This protein binds this small molecule.
Small molecule (SMILES): O=C(Nc1ccc2c(c1)CNCC2)c1ccc(F)cc1

Binding-site contacts:
Ligand atom O9 contacts residue TYR108 of chain 1.A at 3.6 Å.
Ligand atom C3 contacts residue CYS90 of chain 1.A at 3.8 Å (hydrophobic).
Ligand atom C14 contacts residue PRO110 of chain 1.A at 3.8 Å (hydrophobic).
Ligand atom F1 contacts residue ILE169 of chain 1.A at 3.4 Å.
Ligand atom C13 contacts residue LEU47 of chain 1.A at 3.7 Å (hydrophobic).
Ligand atom C12 contacts residue LEU47 of chain 1.A at 3.7 Å (hydrophobic).
Ligand atom C22 contacts residue CYS109 of chain 1.A at 3.5 Å (hydrophobic).
Ligand atom C13 contacts residue PRO110 of chain 1.A at 3.8 Å (hydrophobic).
Ligand atom C12 contacts residue CYS109 of chain 1.A at 3.6 Å (hydrophobic).
Ligand atom C11 contacts residue ILE37 of chain 1.A at 3.6 Å (hydrophobic).
Ligand atom C5 contacts residue ALA58 of chain 1.A at 3.6 Å (hydrophobic).
Ligand atom C12 contacts residue TYR108 of chain 1.A at 3.6 Å (hydrophobic).
Ligand atom C3 contacts residue GLU107 of chain 1.A at 3.8 Å.
Ligand atom F1 contacts residue LEU159 of chain 1.A at 4.0 Å.
Ligand atom C11 contacts residue CYS109 of chain 1.A at 3.2 Å (hydrophobic).
Ligand atom C8 contacts residue ILE37 of chain 1.A at 3.8 Å (hydrophobic).
Ligand atom C16 contacts residue PRO110 of chain 1.A at 3.7 Å (hydrophobic).
Ligand atom C8 contacts residue ALA58 of chain 1.A at 3.9 Å (hydrophobic).
Ligand atom C7 contacts residue LEU159 of chain 1.A at 3.8 Å (hydrophobic).
Ligand atom C21 contacts residue PRO110 of chain 1.A at 3.7 Å (hydrophobic).
Ligand atom O9 contacts residue GLU107 of chain 1.A at 4.0 Å.
Ligand atom C15 contacts residue PRO110 of chain 1.A at 4.0 Å (hydrophobic).
Ligand atom C6 contacts residue VAL45 of chain 1.A at 3.7 Å (hydrophobic).
Ligand atom C22 contacts residue ILE37 of chain 1.A at 4.0 Å (hydrophobic).
Ligand atom C8 contacts residue CYS109 of chain 1.A at 3.5 Å (hydrophobic).
Ligand atom F1 contacts residue LYS60 of chain 1.A at 3.5 Å.
Ligand atom C20 contacts residue PRO110 of chain 1.A at 3.8 Å (hydrophobic).
Ligand atom N10 contacts residue CYS109 of chain 1.A at 3.4 Å (h-bond).
Ligand atom F1 contacts residue LEU106 of chain 1.A at 3.9 Å.
Ligand atom C13 contacts residue TYR108 of chain 1.A at 3.4 Å (hydrophobic).
Ligand atom O9 contacts residue ALA58 of chain 1.A at 3.5 Å.
Ligand atom C2 contacts residue LEU159 of chain 1.A at 3.6 Å (hydrophobic).
Ligand atom O9 contacts residue CYS109 of chain 1.A at 2.8 Å (h-bond).
Ligand atom C7 contacts residue VAL45 of chain 1.A at 3.7 Å (hydrophobic).
Ligand atom C3 contacts residue LEU159 of chain 1.A at 3.6 Å (hydrophobic).
Ligand atom C4 contacts residue LEU159 of chain 1.A at 3.9 Å (hydrophobic).
Ligand atom C6 contacts residue ILE37 of chain 1.A at 3.7 Å (hydrophobic).
Ligand atom C4 contacts residue ALA58 of chain 1.A at 3.5 Å (hydrophobic).
Ligand atom C4 contacts residue GLU107 of chain 1.A at 3.2 Å.
Ligand atom N10 contacts residue ILE37 of chain 1.A at 3.5 Å.

Sequence of chain 1.A:
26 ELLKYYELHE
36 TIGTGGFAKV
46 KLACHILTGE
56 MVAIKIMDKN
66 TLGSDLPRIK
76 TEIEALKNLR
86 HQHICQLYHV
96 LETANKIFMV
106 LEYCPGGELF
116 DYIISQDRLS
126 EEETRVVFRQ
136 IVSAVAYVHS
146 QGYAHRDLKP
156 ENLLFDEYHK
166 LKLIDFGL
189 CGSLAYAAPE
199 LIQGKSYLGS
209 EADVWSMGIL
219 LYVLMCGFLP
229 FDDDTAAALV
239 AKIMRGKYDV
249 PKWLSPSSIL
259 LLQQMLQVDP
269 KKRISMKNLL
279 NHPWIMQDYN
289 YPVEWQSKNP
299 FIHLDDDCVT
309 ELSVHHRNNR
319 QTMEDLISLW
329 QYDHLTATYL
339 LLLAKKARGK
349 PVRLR